Sequence of chain 56.A:
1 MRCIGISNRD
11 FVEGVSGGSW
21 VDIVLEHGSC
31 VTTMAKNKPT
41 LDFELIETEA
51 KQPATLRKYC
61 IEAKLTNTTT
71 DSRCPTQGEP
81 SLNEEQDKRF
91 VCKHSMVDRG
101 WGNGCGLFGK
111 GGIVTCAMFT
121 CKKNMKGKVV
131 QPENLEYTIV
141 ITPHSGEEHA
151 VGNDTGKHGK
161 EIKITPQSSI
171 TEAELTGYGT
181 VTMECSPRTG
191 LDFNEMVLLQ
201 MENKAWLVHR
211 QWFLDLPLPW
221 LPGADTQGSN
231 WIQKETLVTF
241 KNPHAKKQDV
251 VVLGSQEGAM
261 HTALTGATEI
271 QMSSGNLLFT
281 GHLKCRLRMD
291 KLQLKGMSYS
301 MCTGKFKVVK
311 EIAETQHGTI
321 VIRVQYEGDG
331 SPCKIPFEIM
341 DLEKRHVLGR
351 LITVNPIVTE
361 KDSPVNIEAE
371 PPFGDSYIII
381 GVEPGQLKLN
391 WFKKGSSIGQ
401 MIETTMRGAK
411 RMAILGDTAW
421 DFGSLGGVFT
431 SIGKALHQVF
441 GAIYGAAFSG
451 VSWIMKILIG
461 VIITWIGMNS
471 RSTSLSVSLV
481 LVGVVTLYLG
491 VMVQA

This protein binds this small molecule.
Small molecule (SMILES): CC(=O)N[C@@H]1[C@@H](O)[C@H](O)[C@@H](CO)O[C@H]1O

Binding-site contacts:
Ligand atom C7 contacts residue ASN67 of chain 56.A at 3.9 Å.
Ligand atom N2 contacts residue ASN67 of chain 56.A at 2.9 Å (h-bond).
Ligand atom C4 contacts residue ASN67 of chain 56.A at 4.2 Å.
Ligand atom C1 contacts residue ASN67 of chain 56.A at 1.4 Å.
Ligand atom C3 contacts residue ASN67 of chain 56.A at 3.8 Å.
Ligand atom O5 contacts residue ASN67 of chain 56.A at 2.4 Å (h-bond).
Ligand atom C8 contacts residue MET118 of chain 56.A at 4.3 Å (hydrophobic).
Ligand atom C8 contacts residue PHE90 of chain 56.A at 3.7 Å (hydrophobic).
Ligand atom C2 contacts residue ASN67 of chain 56.A at 2.5 Å.
Ligand atom O7 contacts residue ASN67 of chain 56.A at 4.3 Å.
Ligand atom C5 contacts residue ASN67 of chain 56.A at 3.7 Å.
Ligand atom C8 contacts residue ASN67 of chain 56.A at 4.3 Å.